Binding-site contacts:
Ligand atom C17 contacts residue ILE99 of chain 54.A at 3.8 Å (hydrophobic).
Ligand atom C10 contacts residue TYR191 of chain 54.A at 3.7 Å (hydrophobic).
Ligand atom C25 contacts residue PHE180 of chain 54.A at 3.5 Å (hydrophobic).
Ligand atom C28 contacts residue MET144 of chain 54.A at 3.8 Å (hydrophobic).
Ligand atom O26 contacts residue TYR145 of chain 54.A at 3.2 Å.
Ligand atom N07 contacts residue LEU101 of chain 54.A at 3.7 Å.
Ligand atom C14 contacts residue HIS237 of chain 54.A at 3.5 Å.
Ligand atom N06 contacts residue LEU101 of chain 54.A at 3.2 Å.
Ligand atom C15 contacts residue ILE123 of chain 54.A at 3.6 Å (hydrophobic).
Ligand atom C09 contacts residue TYR191 of chain 54.A at 3.6 Å (hydrophobic).
Ligand atom C03 contacts residue ASN211 of chain 54.A at 3.1 Å.
Ligand atom C18 contacts residue ILE99 of chain 54.A at 3.8 Å (hydrophobic).
Ligand atom C17 contacts residue LEU182 of chain 54.A at 3.7 Å (hydrophobic).
Ligand atom C15 contacts residue LEU182 of chain 54.A at 3.7 Å (hydrophobic).
Ligand atom C18 contacts residue TYR145 of chain 54.A at 3.8 Å (hydrophobic).
Ligand atom C19 contacts residue TYR145 of chain 54.A at 3.2 Å (hydrophobic).
Ligand atom C04 contacts residue MET213 of chain 54.A at 3.9 Å (hydrophobic).
Ligand atom N08 contacts residue LEU101 of chain 54.A at 3.8 Å.
Ligand atom C01 contacts residue TYR192 of chain 54.A at 2.9 Å (hydrophobic).
Ligand atom C13 contacts residue MET213 of chain 54.A at 3.4 Å (hydrophobic).
Ligand atom C04 contacts residue ASN211 of chain 54.A at 3.4 Å.
Ligand atom C12 contacts residue ILE99 of chain 54.A at 3.7 Å (hydrophobic).
Ligand atom O23 contacts residue LEU216 of chain 54.A at 3.7 Å.
Ligand atom C09 contacts residue LEU101 of chain 54.A at 3.8 Å (hydrophobic).
Ligand atom C22 contacts residue ILE123 of chain 54.A at 3.6 Å (hydrophobic).
Ligand atom C28 contacts residue ALA167 of chain 54.A at 3.1 Å (hydrophobic).
Ligand atom C28 contacts residue TYR143 of chain 54.A at 3.4 Å (hydrophobic).
Ligand atom C28 contacts residue TYR145 of chain 54.A at 3.3 Å (hydrophobic).
Ligand atom C14 contacts residue SER121 of chain 54.A at 3.5 Å.
Ligand atom C21 contacts residue ILE123 of chain 54.A at 3.8 Å (hydrophobic).
Ligand atom O16 contacts residue ILE99 of chain 54.A at 3.6 Å.
Ligand atom C01 contacts residue THR207 of chain 54.A at 2.9 Å.
Ligand atom C05 contacts residue LEU101 of chain 54.A at 3.9 Å (hydrophobic).
Ligand atom C18 contacts residue LEU182 of chain 54.A at 3.2 Å (hydrophobic).
Ligand atom N24 contacts residue PHE180 of chain 54.A at 3.6 Å.
Ligand atom N24 contacts residue LEU216 of chain 54.A at 3.5 Å.
Ligand atom O26 contacts residue PHE180 of chain 54.A at 3.7 Å.
Ligand atom C22 contacts residue ILE99 of chain 54.A at 3.9 Å (hydrophobic).
Ligand atom C27 contacts residue PHE180 of chain 54.A at 3.2 Å (hydrophobic).
Ligand atom C19 contacts residue LEU182 of chain 54.A at 3.6 Å (hydrophobic).

A small-molecule ligand and the protein it binds are described below.
Small molecule (SMILES): CCOc1noc2cc(OCCC3CCN(c4ccc(C)nn4)CC3)ccc12

Sequence of chain 54.A:
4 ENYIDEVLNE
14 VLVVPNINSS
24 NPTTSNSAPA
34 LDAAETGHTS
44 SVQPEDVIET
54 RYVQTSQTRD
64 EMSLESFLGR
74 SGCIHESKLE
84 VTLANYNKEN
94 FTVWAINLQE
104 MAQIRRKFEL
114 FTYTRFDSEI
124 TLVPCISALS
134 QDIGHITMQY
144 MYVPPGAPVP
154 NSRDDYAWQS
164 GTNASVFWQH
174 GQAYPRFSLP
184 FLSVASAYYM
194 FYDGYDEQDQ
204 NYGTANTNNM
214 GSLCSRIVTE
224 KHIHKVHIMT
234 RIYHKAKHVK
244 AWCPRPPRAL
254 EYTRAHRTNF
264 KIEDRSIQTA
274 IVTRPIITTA